Binding-site contacts:
Ligand atom CAH contacts residue ALA496 of chain 1.B at 3.6 Å (hydrophobic).
Ligand atom CAJ contacts residue GLY495 of chain 1.B at 3.9 Å.
Ligand atom FAD contacts residue VAL492 of chain 1.B at 4.0 Å.
Ligand atom CAN contacts residue TYR317 of chain 1.B at 3.7 Å (hydrophobic).
Ligand atom CAT contacts residue LEU321 of chain 1.B at 3.8 Å (hydrophobic).
Ligand atom OAC contacts residue SER499 of chain 1.B at 3.3 Å (h-bond).
Ligand atom CAL contacts residue TYR317 of chain 1.B at 3.5 Å (hydrophobic).
Ligand atom NAM contacts residue LEU321 of chain 1.B at 3.6 Å.
Ligand atom CAG contacts residue VAL492 of chain 1.B at 3.5 Å (hydrophobic).
Ligand atom CAO contacts residue GLY495 of chain 1.B at 3.9 Å.
Ligand atom CLE contacts residue VAL318 of chain 1.B at 3.6 Å.
Ligand atom OAC contacts residue TYR354 of chain 1.B at 2.8 Å (h-bond).
Ligand atom CAK contacts residue TYR354 of chain 1.B at 3.6 Å (hydrophobic).
Ligand atom OAB contacts residue SER499 of chain 1.B at 2.5 Å (h-bond).
Ligand atom CAA contacts residue MET491 of chain 1.B at 3.6 Å (hydrophobic).
Ligand atom CAN contacts residue SER499 of chain 1.B at 3.2 Å.
Ligand atom CAJ contacts residue ALA496 of chain 1.B at 3.7 Å (hydrophobic).
Ligand atom CAK contacts residue TRP356 of chain 1.B at 3.4 Å (hydrophobic).
Ligand atom CAG contacts residue SER322 of chain 1.B at 3.7 Å.
Ligand atom CAN contacts residue TYR354 of chain 1.B at 3.4 Å (hydrophobic).
Ligand atom CAI contacts residue GLY495 of chain 1.B at 3.4 Å.
Ligand atom CLE contacts residue LEU500 of chain 1.B at 3.7 Å.
Ligand atom CAL contacts residue TYR354 of chain 1.B at 3.1 Å (hydrophobic).
Ligand atom CAI contacts residue MET491 of chain 1.B at 3.4 Å (hydrophobic).
Ligand atom OAB contacts residue VAL318 of chain 1.B at 3.3 Å.
Ligand atom CAA contacts residue TRP356 of chain 1.B at 3.8 Å (hydrophobic).
Ligand atom OAC contacts residue TYR317 of chain 1.B at 3.5 Å.
Ligand atom CAN contacts residue VAL318 of chain 1.B at 4.0 Å (hydrophobic).
Ligand atom CAL contacts residue LEU321 of chain 1.B at 3.9 Å (hydrophobic).
Ligand atom CAQ contacts residue VAL318 of chain 1.B at 3.4 Å (hydrophobic).
Ligand atom CAI contacts residue ALA496 of chain 1.B at 3.8 Å (hydrophobic).
Ligand atom CAH contacts residue VAL318 of chain 1.B at 3.8 Å (hydrophobic).
Ligand atom CAT contacts residue VAL318 of chain 1.B at 3.9 Å (hydrophobic).
Ligand atom CAP contacts residue LEU321 of chain 1.B at 3.6 Å (hydrophobic).
Ligand atom CAO contacts residue TRP356 of chain 1.B at 3.8 Å (hydrophobic).
Ligand atom CAQ contacts residue ALA496 of chain 1.B at 3.7 Å (hydrophobic).
Ligand atom CAF contacts residue TYR324 of chain 1.B at 3.4 Å (hydrophobic).
Ligand atom FAD contacts residue LEU321 of chain 1.B at 3.1 Å.
Ligand atom CAA contacts residue GLY495 of chain 1.B at 4.0 Å.
Ligand atom CLE contacts residue SER499 of chain 1.B at 3.4 Å.

Sequence of chain 1.B:
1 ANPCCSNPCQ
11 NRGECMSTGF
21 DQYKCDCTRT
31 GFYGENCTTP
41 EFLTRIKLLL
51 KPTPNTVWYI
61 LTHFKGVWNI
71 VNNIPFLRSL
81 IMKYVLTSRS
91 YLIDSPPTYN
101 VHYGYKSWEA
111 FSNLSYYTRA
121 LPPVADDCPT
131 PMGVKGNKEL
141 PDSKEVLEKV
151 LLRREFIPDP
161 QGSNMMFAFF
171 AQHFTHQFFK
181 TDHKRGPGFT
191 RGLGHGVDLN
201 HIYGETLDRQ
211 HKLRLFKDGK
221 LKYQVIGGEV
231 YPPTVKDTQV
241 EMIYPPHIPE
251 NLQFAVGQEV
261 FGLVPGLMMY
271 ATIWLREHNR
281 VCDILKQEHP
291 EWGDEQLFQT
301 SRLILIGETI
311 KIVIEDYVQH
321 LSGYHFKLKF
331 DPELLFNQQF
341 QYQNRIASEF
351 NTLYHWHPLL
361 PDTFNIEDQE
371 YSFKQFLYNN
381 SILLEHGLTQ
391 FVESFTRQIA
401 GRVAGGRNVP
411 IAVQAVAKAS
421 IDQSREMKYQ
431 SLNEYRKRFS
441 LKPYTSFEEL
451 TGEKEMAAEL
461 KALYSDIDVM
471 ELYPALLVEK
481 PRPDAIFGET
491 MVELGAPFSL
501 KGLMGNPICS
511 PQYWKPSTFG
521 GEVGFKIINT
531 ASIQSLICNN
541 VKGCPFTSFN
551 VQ

The small molecule below binds the protein below.
Small molecule (SMILES): Cc1ccc(Nc2c(F)cccc2Cl)c(CC(=O)O)c1